Binding-site contacts:
Ligand atom O2B contacts residue MG1 of chain 1.Q at 2.0 Å.
Ligand atom O1B contacts residue LYS36 of chain 1.F at 2.9 Å (salt-bridge).
Ligand atom O2A contacts residue GLY35 of chain 1.F at 3.3 Å.
Ligand atom O1B contacts residue VAL34 of chain 1.F at 3.2 Å (h-bond).
Ligand atom O4' contacts residue LYS137 of chain 1.F at 3.1 Å (salt-bridge).
Ligand atom PB contacts residue MG1 of chain 1.Q at 3.3 Å.
Ligand atom O3A contacts residue GLY33 of chain 1.F at 3.6 Å.
Ligand atom C6 contacts residue ASP139 of chain 1.F at 3.6 Å.
Ligand atom PG contacts residue MG1 of chain 1.Q at 3.1 Å.
Ligand atom PG contacts residue ASP32 of chain 1.F at 3.6 Å.
Ligand atom N1 contacts residue ASP139 of chain 1.F at 2.9 Å (salt-bridge).
Ligand atom O2A contacts residue SER37 of chain 1.F at 3.3 Å (h-bond).
Ligand atom O1B contacts residue GLY33 of chain 1.F at 3.6 Å (h-bond).
Ligand atom N7 contacts residue ASN136 of chain 1.F at 3.2 Å (h-bond).
Ligand atom O2' contacts residue ASP50 of chain 1.F at 3.5 Å.
Ligand atom O6 contacts residue ALA166 of chain 1.F at 2.8 Å (h-bond).
Ligand atom N7 contacts residue ALA166 of chain 1.F at 3.6 Å.
Ligand atom O1G contacts residue ASP32 of chain 1.F at 2.6 Å (salt-bridge).
Ligand atom O6 contacts residue LYS137 of chain 1.F at 3.4 Å.
Ligand atom O6 contacts residue ASN136 of chain 1.F at 3.4 Å (h-bond).
Ligand atom O2A contacts residue ALA38 of chain 1.F at 2.8 Å (h-bond).
Ligand atom O6 contacts residue SER165 of chain 1.F at 3.4 Å.
Ligand atom O2' contacts residue PHE48 of chain 1.F at 3.2 Å.
Ligand atom N2 contacts residue ASP139 of chain 1.F at 3.0 Å (salt-bridge).
Ligand atom O2G contacts residue LYS36 of chain 1.F at 2.7 Å (salt-bridge).
Ligand atom O2B contacts residue SER37 of chain 1.F at 3.1 Å (h-bond).
Ligand atom O2' contacts residue VAL49 of chain 1.F at 2.9 Å (h-bond).
Ligand atom O2G contacts residue GLY80 of chain 1.F at 2.8 Å (h-bond).
Ligand atom O1G contacts residue PRO54 of chain 1.F at 3.3 Å.
Ligand atom N3B contacts residue MG1 of chain 1.Q at 3.5 Å.
Ligand atom C2' contacts residue VAL49 of chain 1.F at 3.5 Å (hydrophobic).
Ligand atom O3G contacts residue THR55 of chain 1.F at 2.8 Å (h-bond).
Ligand atom N3B contacts residue GLY33 of chain 1.F at 3.1 Å (h-bond).
Ligand atom O3' contacts residue ASP50 of chain 1.F at 3.2 Å (salt-bridge).
Ligand atom C8 contacts residue ALA38 of chain 1.F at 3.6 Å (hydrophobic).
Ligand atom C6 contacts residue LYS137 of chain 1.F at 3.5 Å.
Ligand atom O1B contacts residue GLY35 of chain 1.F at 3.0 Å (h-bond).
Ligand atom O3A contacts residue GLY35 of chain 1.F at 3.2 Å (h-bond).
Ligand atom O3G contacts residue MG1 of chain 1.Q at 2.0 Å.
Ligand atom O6 contacts residue ASP139 of chain 1.F at 3.4 Å (salt-bridge).

A small-molecule ligand and the protein it binds are described below.
Small molecule (SMILES): Nc1nc2c(ncn2[C@@H]2O[C@H](CO[P](=O)(O)O[P](=O)(O)NP(=O)(O)O)[C@@H](O)[C@H]2O)c(=O)[nH]1

Sequence of chain 1.F:
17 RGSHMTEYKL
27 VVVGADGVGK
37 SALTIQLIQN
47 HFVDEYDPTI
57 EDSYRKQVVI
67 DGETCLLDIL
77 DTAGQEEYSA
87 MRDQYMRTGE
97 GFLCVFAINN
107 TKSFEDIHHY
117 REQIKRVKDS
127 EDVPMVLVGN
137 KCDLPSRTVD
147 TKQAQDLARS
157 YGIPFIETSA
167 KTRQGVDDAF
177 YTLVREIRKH